Binding-site contacts:
Ligand atom N5 contacts residue HIS43 of chain 1.B at 3.3 Å (h-bond).
Ligand atom O17 contacts residue GLU202 of chain 1.B at 3.4 Å (salt-bridge).
Ligand atom B contacts residue HIS43 of chain 1.B at 3.2 Å.
Ligand atom B contacts residue SER205 of chain 1.B at 1.6 Å.
Ligand atom BR2 contacts residue ALA200 of chain 1.B at 3.7 Å.
Ligand atom N12 contacts residue GLY228 of chain 1.B at 3.1 Å (h-bond).
Ligand atom BR1 contacts residue VAL225 of chain 1.B at 3.7 Å.
Ligand atom O1B contacts residue GLY203 of chain 1.B at 3.0 Å (h-bond).
Ligand atom C23 contacts residue TYR47 of chain 1.B at 3.7 Å (hydrophobic).
Ligand atom C1 contacts residue CYS201 of chain 1.B at 3.8 Å (hydrophobic).
Ligand atom C3 contacts residue SER205 of chain 1.B at 2.8 Å.
Ligand atom O9 contacts residue TRP227 of chain 1.B at 3.1 Å.
Ligand atom C7 contacts residue SER226 of chain 1.B at 3.8 Å.
Ligand atom O1A contacts residue HIS43 of chain 1.B at 2.6 Å (h-bond).
Ligand atom O1B contacts residue GLU202 of chain 1.B at 3.9 Å.
Ligand atom C4 contacts residue SER205 of chain 1.B at 2.4 Å.
Ligand atom C9 contacts residue GLY228 of chain 1.B at 3.7 Å.
Ligand atom C7B contacts residue TYR47 of chain 1.B at 3.6 Å (hydrophobic).
Ligand atom C7C contacts residue TRP50 of chain 1.B at 3.7 Å (hydrophobic).
Ligand atom BR2 contacts residue GLY228 of chain 1.B at 3.8 Å.
Ligand atom O1B contacts residue SER205 of chain 1.B at 2.3 Å (h-bond).
Ligand atom C7A contacts residue LEU96 of chain 1.B at 3.7 Å (hydrophobic).
Ligand atom C13 contacts residue GLY228 of chain 1.B at 3.9 Å.
Ligand atom BR2 contacts residue GLY230 of chain 1.B at 3.5 Å.
Ligand atom C10 contacts residue GLY228 of chain 1.B at 3.1 Å.
Ligand atom C7A contacts residue HIS43 of chain 1.B at 3.6 Å.
Ligand atom C9 contacts residue TRP227 of chain 1.B at 3.6 Å (hydrophobic).
Ligand atom C26 contacts residue TRP227 of chain 1.B at 3.7 Å (hydrophobic).
Ligand atom N5 contacts residue SER226 of chain 1.B at 3.1 Å (h-bond).
Ligand atom C24 contacts residue GLU94 of chain 1.B at 3.5 Å.
Ligand atom O1B contacts residue ASP204 of chain 1.B at 3.8 Å.
Ligand atom C7 contacts residue LEU96 of chain 1.B at 3.9 Å (hydrophobic).
Ligand atom O9 contacts residue GLY228 of chain 1.B at 3.0 Å (h-bond).
Ligand atom BR1 contacts residue GLY228 of chain 1.B at 3.7 Å.
Ligand atom O1A contacts residue SER205 of chain 1.B at 2.4 Å (h-bond).
Ligand atom BR1 contacts residue TRP227 of chain 1.B at 3.4 Å.
Ligand atom C24 contacts residue LEU96 of chain 1.B at 3.9 Å (hydrophobic).
Ligand atom C25 contacts residue LEU96 of chain 1.B at 3.7 Å (hydrophobic).
Ligand atom N5 contacts residue SER205 of chain 1.B at 2.9 Å (h-bond).
Ligand atom C7B contacts residue TRP50 of chain 1.B at 3.7 Å (hydrophobic).

The protein below binds the small molecule below.
Small molecule (SMILES): O=CCCCC(=O)N[C@@H](Cc1ccccc1)C(=O)N1CCC[C@H]1C(=O)N[C@@H](CCC(Br)Br)B(O)O

Sequence of chain 1.B:
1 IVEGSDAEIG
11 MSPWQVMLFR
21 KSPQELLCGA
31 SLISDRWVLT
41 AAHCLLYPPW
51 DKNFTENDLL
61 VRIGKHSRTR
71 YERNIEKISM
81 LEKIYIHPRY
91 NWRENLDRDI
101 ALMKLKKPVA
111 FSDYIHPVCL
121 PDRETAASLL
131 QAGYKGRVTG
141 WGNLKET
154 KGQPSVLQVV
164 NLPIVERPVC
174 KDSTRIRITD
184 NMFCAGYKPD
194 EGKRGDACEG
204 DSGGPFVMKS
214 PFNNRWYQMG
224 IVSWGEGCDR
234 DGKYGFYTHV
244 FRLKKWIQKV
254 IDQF